Sequence of chain 1.C:
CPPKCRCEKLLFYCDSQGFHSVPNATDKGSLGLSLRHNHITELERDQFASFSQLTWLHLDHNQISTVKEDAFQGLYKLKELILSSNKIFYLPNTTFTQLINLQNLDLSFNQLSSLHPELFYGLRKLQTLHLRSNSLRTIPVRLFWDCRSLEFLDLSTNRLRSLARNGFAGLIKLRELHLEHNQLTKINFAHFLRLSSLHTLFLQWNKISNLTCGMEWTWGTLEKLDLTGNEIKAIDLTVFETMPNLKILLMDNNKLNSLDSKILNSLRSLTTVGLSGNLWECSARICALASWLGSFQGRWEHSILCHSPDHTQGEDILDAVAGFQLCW

Binding-site contacts:
Ligand atom C8 contacts residue THR94 of chain 1.C at 4.1 Å.
Ligand atom C7 contacts residue ASN93 of chain 1.C at 3.4 Å.
Ligand atom O5 contacts residue ASN93 of chain 1.C at 2.2 Å (h-bond).
Ligand atom C2 contacts residue GLU118 of chain 1.C at 4.0 Å.
Ligand atom C6 contacts residue HIS116 of chain 1.C at 4.5 Å.
Ligand atom C7 contacts residue THR94 of chain 1.C at 4.3 Å.
Ligand atom N2 contacts residue THR94 of chain 1.C at 4.3 Å.
Ligand atom O5 contacts residue HIS116 of chain 1.C at 3.6 Å (h-bond).
Ligand atom C1 contacts residue ASN93 of chain 1.C at 1.4 Å.
Ligand atom C5 contacts residue ASN93 of chain 1.C at 3.5 Å.
Ligand atom N2 contacts residue GLU118 of chain 1.C at 4.3 Å.
Ligand atom C1 contacts residue HIS116 of chain 1.C at 4.2 Å.
Ligand atom C4 contacts residue ASN93 of chain 1.C at 4.0 Å.
Ligand atom C3 contacts residue ASN93 of chain 1.C at 3.7 Å.
Ligand atom C7 contacts residue GLU118 of chain 1.C at 3.8 Å.
Ligand atom C2 contacts residue ASN93 of chain 1.C at 2.3 Å.
Ligand atom O7 contacts residue ASN93 of chain 1.C at 3.3 Å (h-bond).
Ligand atom O3 contacts residue GLU118 of chain 1.C at 4.2 Å.
Ligand atom O7 contacts residue GLU118 of chain 1.C at 2.8 Å (salt-bridge).
Ligand atom N2 contacts residue ASN93 of chain 1.C at 3.0 Å (h-bond).

A small-molecule ligand and the protein it binds are described below.
Small molecule (SMILES): CC(=O)N[C@@H]1[C@@H](O)[C@H](O)[C@@H](CO)O[C@H]1O